Sequence of chain 1.A:
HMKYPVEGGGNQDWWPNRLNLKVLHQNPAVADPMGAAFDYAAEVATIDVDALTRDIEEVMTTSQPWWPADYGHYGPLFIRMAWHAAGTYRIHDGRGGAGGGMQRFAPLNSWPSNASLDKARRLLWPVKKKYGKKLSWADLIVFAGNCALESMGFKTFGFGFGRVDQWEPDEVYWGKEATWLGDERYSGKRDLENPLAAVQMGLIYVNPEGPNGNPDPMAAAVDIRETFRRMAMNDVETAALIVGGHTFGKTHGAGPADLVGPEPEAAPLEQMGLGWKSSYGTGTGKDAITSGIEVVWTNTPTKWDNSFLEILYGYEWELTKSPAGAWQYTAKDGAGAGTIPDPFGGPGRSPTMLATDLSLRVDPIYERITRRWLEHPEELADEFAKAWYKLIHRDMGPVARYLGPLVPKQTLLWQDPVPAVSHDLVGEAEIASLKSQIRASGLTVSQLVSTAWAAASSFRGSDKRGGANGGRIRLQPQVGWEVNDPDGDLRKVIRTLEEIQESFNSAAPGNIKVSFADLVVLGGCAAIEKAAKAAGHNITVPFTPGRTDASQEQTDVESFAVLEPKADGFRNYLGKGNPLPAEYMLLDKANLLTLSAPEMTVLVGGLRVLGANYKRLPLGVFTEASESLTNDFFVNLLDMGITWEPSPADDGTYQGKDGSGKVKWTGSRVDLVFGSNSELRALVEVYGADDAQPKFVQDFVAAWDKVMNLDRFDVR

Binding-site contacts:
Ligand atom O5 contacts residue SER539 of chain 1.A at 3.9 Å.
Ligand atom C6 contacts residue SER539 of chain 1.A at 4.5 Å.
Ligand atom O3 contacts residue ASN529 of chain 1.A at 4.5 Å.
Ligand atom O6 contacts residue THR572 of chain 1.A at 3.5 Å.
Ligand atom O2 contacts residue ASN529 of chain 1.A at 4.1 Å.
Ligand atom O5 contacts residue ASP573 of chain 1.A at 4.4 Å.
Ligand atom O1 contacts residue HIS447 of chain 1.A at 3.3 Å.
Ligand atom C3 contacts residue GLN525 of chain 1.A at 4.1 Å.
Ligand atom C3 contacts residue ASN529 of chain 1.A at 4.1 Å.
Ligand atom C4 contacts residue ASP573 of chain 1.A at 3.8 Å.
Ligand atom C5 contacts residue ASP573 of chain 1.A at 3.2 Å.
Ligand atom C2 contacts residue HIS447 of chain 1.A at 4.3 Å.
Ligand atom O4 contacts residue GLN525 of chain 1.A at 3.0 Å (h-bond).
Ligand atom O4 contacts residue ASP573 of chain 1.A at 3.1 Å (salt-bridge).
Ligand atom C6 contacts residue ASP573 of chain 1.A at 3.4 Å.
Ligand atom C1 contacts residue HIS447 of chain 1.A at 4.0 Å.
Ligand atom O5 contacts residue VAL538 of chain 1.A at 4.0 Å.
Ligand atom C5 contacts residue GLN525 of chain 1.A at 4.1 Å.
Ligand atom C1 contacts residue LYS537 of chain 1.A at 4.3 Å.
Ligand atom O1 contacts residue SER446 of chain 1.A at 4.1 Å.
Ligand atom C4 contacts residue GLN525 of chain 1.A at 3.9 Å.
Ligand atom O6 contacts residue ASP573 of chain 1.A at 3.1 Å (salt-bridge).
Ligand atom C1 contacts residue SER446 of chain 1.A at 4.2 Å.
Ligand atom O2 contacts residue LYS537 of chain 1.A at 3.8 Å.
Ligand atom O6 contacts residue SER539 of chain 1.A at 4.0 Å.
Ligand atom C5 contacts residue SER539 of chain 1.A at 3.9 Å.
Ligand atom O1 contacts residue LYS537 of chain 1.A at 3.0 Å.
Ligand atom O2 contacts residue HIS447 of chain 1.A at 3.9 Å.

This protein binds this small molecule.
Small molecule (SMILES): OC[C@H]1O[C@H](O)[C@H](O)[C@@H](O)[C@@H]1O